Sequence of chain 1.C:
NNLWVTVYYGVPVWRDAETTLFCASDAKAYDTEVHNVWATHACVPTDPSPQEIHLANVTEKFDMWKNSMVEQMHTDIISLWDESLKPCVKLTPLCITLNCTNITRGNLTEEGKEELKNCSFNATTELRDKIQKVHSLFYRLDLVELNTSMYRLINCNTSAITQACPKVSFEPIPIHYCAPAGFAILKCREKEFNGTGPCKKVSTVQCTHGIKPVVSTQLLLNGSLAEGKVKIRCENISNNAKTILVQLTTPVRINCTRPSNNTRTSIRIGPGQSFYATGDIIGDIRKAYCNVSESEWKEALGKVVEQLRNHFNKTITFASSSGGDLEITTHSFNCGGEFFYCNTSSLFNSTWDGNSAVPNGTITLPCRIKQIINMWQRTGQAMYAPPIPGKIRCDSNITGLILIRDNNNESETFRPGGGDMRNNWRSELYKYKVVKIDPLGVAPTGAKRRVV

A protein and the small-molecule ligand that binds it are described below.
Small molecule (SMILES): CC(=O)N[C@H]1[C@H](O[C@H]2[C@H](O)[C@@H](NC(C)=O)CO[C@@H]2CO[C@@H]2O[C@@H](C)[C@@H](O)[C@@H](O)[C@@H]2O)O[C@H](CO)[C@@H](O)[C@@H]1O

Sequence of chain 1.E:
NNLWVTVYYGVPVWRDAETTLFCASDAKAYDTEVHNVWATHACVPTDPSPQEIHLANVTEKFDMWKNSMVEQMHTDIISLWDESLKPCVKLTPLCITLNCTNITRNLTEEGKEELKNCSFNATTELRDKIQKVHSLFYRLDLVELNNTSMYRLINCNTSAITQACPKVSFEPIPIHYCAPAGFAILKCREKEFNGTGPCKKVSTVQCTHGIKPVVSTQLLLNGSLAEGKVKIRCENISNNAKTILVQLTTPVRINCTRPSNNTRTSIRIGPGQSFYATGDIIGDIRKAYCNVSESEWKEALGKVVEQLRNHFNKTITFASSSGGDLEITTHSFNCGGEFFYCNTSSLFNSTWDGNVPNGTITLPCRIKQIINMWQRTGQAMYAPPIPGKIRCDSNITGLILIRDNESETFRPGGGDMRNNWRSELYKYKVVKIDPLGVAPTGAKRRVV

Binding-site contacts:
Ligand atom C6 contacts residue VAL151 of chain 1.C at 3.8 Å (hydrophobic).
Ligand atom O6 contacts residue VAL151 of chain 1.C at 4.2 Å.
Ligand atom O5 contacts residue ASN172 of chain 1.C at 2.4 Å (h-bond).
Ligand atom O5 contacts residue ARG167 of chain 1.C at 3.6 Å.
Ligand atom C5 contacts residue ARG167 of chain 1.C at 4.2 Å.
Ligand atom C2 contacts residue ASN172 of chain 1.C at 2.4 Å.
Ligand atom C4 contacts residue ASN172 of chain 1.C at 4.2 Å.
Ligand atom C3 contacts residue ASN172 of chain 1.C at 3.8 Å.
Ligand atom C5 contacts residue ASN172 of chain 1.C at 3.7 Å.
Ligand atom N2 contacts residue ASN172 of chain 1.C at 2.9 Å (h-bond).
Ligand atom C8 contacts residue THR173 of chain 1.C at 3.7 Å.
Ligand atom C7 contacts residue ASN172 of chain 1.C at 3.2 Å.
Ligand atom C7 contacts residue ARG283 of chain 1.E at 3.7 Å.
Ligand atom O7 contacts residue ASN172 of chain 1.C at 3.0 Å (h-bond).
Ligand atom C8 contacts residue ASN172 of chain 1.C at 4.4 Å.
Ligand atom C5 contacts residue VAL151 of chain 1.C at 4.2 Å (hydrophobic).
Ligand atom C4 contacts residue GLU152 of chain 1.C at 4.1 Å.
Ligand atom C6 contacts residue ARG167 of chain 1.C at 3.8 Å.
Ligand atom C6 contacts residue GLU152 of chain 1.C at 4.1 Å.
Ligand atom O7 contacts residue ARG283 of chain 1.E at 3.0 Å (salt-bridge).
Ligand atom C1 contacts residue ASN172 of chain 1.C at 1.4 Å.
Ligand atom O6 contacts residue ARG167 of chain 1.C at 3.6 Å (salt-bridge).
Ligand atom C5 contacts residue GLU152 of chain 1.C at 3.9 Å.
Ligand atom N2 contacts residue THR173 of chain 1.C at 3.9 Å.
Ligand atom C7 contacts residue THR173 of chain 1.C at 4.0 Å.
Ligand atom C8 contacts residue ARG283 of chain 1.E at 4.3 Å.